Sequence of chain 13.A:
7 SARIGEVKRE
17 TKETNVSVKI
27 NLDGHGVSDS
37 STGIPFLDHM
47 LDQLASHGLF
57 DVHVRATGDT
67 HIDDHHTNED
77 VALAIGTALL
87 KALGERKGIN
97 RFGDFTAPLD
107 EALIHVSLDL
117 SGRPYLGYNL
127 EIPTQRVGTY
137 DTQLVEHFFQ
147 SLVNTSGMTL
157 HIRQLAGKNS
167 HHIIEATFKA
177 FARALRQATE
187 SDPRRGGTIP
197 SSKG

Binding-site contacts:
Ligand atom N4 contacts residue 5DL1 of chain 13.D at 0.1 Å (h-bond).
Ligand atom N1 contacts residue HIS167 of chain 15.A at 3.3 Å (h-bond).
Ligand atom O13 contacts residue HIS45 of chain 15.A at 3.2 Å (h-bond).
Ligand atom N2 contacts residue EDO1 of chain 10.J at 2.9 Å.
Ligand atom C3 contacts residue MN1 of chain 13.C at 3.2 Å.
Ligand atom C7 contacts residue 5DL1 of chain 13.D at 0.5 Å.
Ligand atom C7 contacts residue GLU171 of chain 15.A at 3.0 Å.
Ligand atom O13 contacts residue GLU19 of chain 10.A at 3.2 Å (salt-bridge).
Ligand atom O13 contacts residue GLU171 of chain 15.A at 2.7 Å (salt-bridge).
Ligand atom O13 contacts residue 5DL1 of chain 13.D at 0.7 Å (h-bond).
Ligand atom C7 contacts residue MN1 of chain 13.B at 3.3 Å.
Ligand atom N4 contacts residue HIS71 of chain 10.A at 3.1 Å (h-bond).
Ligand atom N1 contacts residue MN1 of chain 13.B at 2.2 Å.
Ligand atom C5 contacts residue MN1 of chain 13.B at 3.2 Å.
Ligand atom O10 contacts residue ARG119 of chain 13.A at 3.1 Å (salt-bridge).
Ligand atom O12 contacts residue ARG119 of chain 13.A at 2.9 Å (salt-bridge).
Ligand atom O11 contacts residue ARG97 of chain 13.A at 2.9 Å (salt-bridge).
Ligand atom O10 contacts residue 5DL1 of chain 13.D at 0.5 Å (h-bond).
Ligand atom P9 contacts residue 5DL1 of chain 13.D at 0.2 Å.
Ligand atom N1 contacts residue GLU171 of chain 15.A at 3.3 Å (salt-bridge).
Ligand atom O11 contacts residue 5DL1 of chain 13.D at 0.3 Å (h-bond).
Ligand atom C5 contacts residue 5DL1 of chain 13.D at 0.3 Å.
Ligand atom N1 contacts residue 5DL1 of chain 13.D at 0.4 Å (h-bond).
Ligand atom N2 contacts residue 5DL1 of chain 13.D at 0.8 Å (h-bond).
Ligand atom C5 contacts residue HIS71 of chain 10.A at 3.3 Å.
Ligand atom N4 contacts residue MN1 of chain 13.C at 2.3 Å.
Ligand atom C3 contacts residue EDO1 of chain 10.J at 2.9 Å.
Ligand atom C5 contacts residue HIS167 of chain 15.A at 3.3 Å.
Ligand atom O11 contacts residue SER197 of chain 13.A at 2.7 Å (h-bond).
Ligand atom O12 contacts residue LYS199 of chain 13.A at 2.7 Å (salt-bridge).
Ligand atom C8 contacts residue 5DL1 of chain 13.D at 0.3 Å.
Ligand atom C3 contacts residue 5DL1 of chain 13.D at 0.6 Å.
Ligand atom C6 contacts residue EDO1 of chain 10.J at 2.7 Å.
Ligand atom O13 contacts residue MN1 of chain 13.B at 2.2 Å.
Ligand atom O10 contacts residue LYS175 of chain 15.A at 2.6 Å (salt-bridge).
Ligand atom O12 contacts residue 5DL1 of chain 13.D at 0.1 Å (h-bond).
Ligand atom C6 contacts residue 5DL1 of chain 13.D at 1.1 Å.
Ligand atom O10 contacts residue ARG97 of chain 13.A at 3.2 Å (salt-bridge).
Ligand atom N1 contacts residue HIS72 of chain 10.A at 3.1 Å (h-bond).
Ligand atom N4 contacts residue GLU75 of chain 10.A at 3.2 Å (salt-bridge).

Sequence of chain 15.A:
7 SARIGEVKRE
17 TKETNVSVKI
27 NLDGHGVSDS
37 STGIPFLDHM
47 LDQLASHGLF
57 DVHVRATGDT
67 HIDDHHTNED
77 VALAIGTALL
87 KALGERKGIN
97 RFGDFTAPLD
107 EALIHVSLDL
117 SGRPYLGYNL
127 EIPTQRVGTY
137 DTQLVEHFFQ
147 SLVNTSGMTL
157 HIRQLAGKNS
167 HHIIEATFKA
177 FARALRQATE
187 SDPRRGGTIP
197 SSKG

Sequence of chain 10.A:
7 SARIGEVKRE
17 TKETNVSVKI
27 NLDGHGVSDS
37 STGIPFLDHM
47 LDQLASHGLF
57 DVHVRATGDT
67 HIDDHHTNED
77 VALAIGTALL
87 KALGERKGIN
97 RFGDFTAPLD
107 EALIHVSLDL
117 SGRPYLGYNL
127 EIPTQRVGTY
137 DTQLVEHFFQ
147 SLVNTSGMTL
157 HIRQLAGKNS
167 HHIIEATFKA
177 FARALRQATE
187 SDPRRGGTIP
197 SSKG

A small-molecule ligand and the protein it binds are described below.
Small molecule (SMILES): O=P(O)(O)C[C@H](O)Cn1cncn1